The small molecule below binds the protein below.
Small molecule (SMILES): CCCCCCCCCC(=O)N(CCO)C[C@@H](O)[C@@H](O)[C@@H](O)[C@@H](O)CO

Binding-site contacts:
Ligand atom C24 contacts residue VAL256 of chain 1.B at 4.3 Å (hydrophobic).
Ligand atom C18 contacts residue VAL256 of chain 1.B at 4.5 Å (hydrophobic).
Ligand atom C24 contacts residue ARG175 of chain 1.B at 4.4 Å.
Ligand atom C21 contacts residue VAL256 of chain 1.B at 4.2 Å (hydrophobic).
Ligand atom C27 contacts residue ARG175 of chain 1.B at 4.1 Å.
Ligand atom C30 contacts residue PHE257 of chain 1.B at 4.5 Å (hydrophobic).
Ligand atom C18 contacts residue PHE257 of chain 1.B at 4.5 Å (hydrophobic).
Ligand atom O63 contacts residue ARG175 of chain 1.B at 3.7 Å.
Ligand atom C21 contacts residue ARG175 of chain 1.B at 4.1 Å.
Ligand atom O34 contacts residue PHE257 of chain 1.B at 3.6 Å.

Sequence of chain 1.B:
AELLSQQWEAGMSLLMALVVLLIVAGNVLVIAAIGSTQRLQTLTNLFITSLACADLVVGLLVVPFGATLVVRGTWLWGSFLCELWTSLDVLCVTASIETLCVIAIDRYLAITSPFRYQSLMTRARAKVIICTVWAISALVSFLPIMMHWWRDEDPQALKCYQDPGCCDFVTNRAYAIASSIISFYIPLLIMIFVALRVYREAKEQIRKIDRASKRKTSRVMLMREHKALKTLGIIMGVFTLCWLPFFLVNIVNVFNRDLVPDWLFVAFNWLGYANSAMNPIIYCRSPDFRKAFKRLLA